Binding-site contacts:
Ligand atom CD1 contacts residue VAL50 of chain 1.G at 4.0 Å (hydrophobic).
Ligand atom CB contacts residue ASN61 of chain 1.G at 4.1 Å.
Ligand atom CA contacts residue GLU66 of chain 1.G at 3.6 Å.
Ligand atom O contacts residue TRP75 of chain 1.G at 2.9 Å (h-bond).
Ligand atom C contacts residue ALA60 of chain 1.G at 4.0 Å (hydrophobic).
Ligand atom N contacts residue GLN71 of chain 1.G at 2.4 Å (h-bond).
Ligand atom N contacts residue LEU59 of chain 1.G at 3.9 Å.
Ligand atom C contacts residue ALA60 of chain 1.G at 3.9 Å (hydrophobic).
Ligand atom CB contacts residue GLY58 of chain 1.G at 3.7 Å.
Ligand atom CG1 contacts residue ALA60 of chain 1.G at 3.7 Å (hydrophobic).
Ligand atom N contacts residue GLU66 of chain 1.G at 2.5 Å (salt-bridge).
Ligand atom CA contacts residue LEU59 of chain 1.G at 3.8 Å (hydrophobic).
Ligand atom CG1 contacts residue GLY58 of chain 1.G at 3.9 Å.
Ligand atom O contacts residue LEU59 of chain 1.G at 3.5 Å.
Ligand atom CG1 contacts residue ILE22 of chain 1.E at 3.5 Å (hydrophobic).
Ligand atom CG contacts residue TRP75 of chain 1.G at 4.0 Å (hydrophobic).
Ligand atom CD1 contacts residue LYS49 of chain 1.G at 3.5 Å.
Ligand atom CB contacts residue ALA60 of chain 1.G at 3.6 Å (hydrophobic).
Ligand atom C contacts residue GLN71 of chain 1.G at 3.5 Å.
Ligand atom N contacts residue ALA60 of chain 1.G at 3.0 Å (h-bond).
Ligand atom O contacts residue GLN71 of chain 1.G at 3.2 Å (h-bond).
Ligand atom C contacts residue TRP75 of chain 1.G at 3.6 Å (hydrophobic).
Ligand atom CB contacts residue TYR76 of chain 1.G at 3.1 Å (hydrophobic).
Ligand atom CA contacts residue GLN71 of chain 1.G at 3.2 Å.
Ligand atom CD1 contacts residue LEU59 of chain 1.G at 3.6 Å (hydrophobic).
Ligand atom O contacts residue ALA60 of chain 1.G at 2.8 Å (h-bond).
Ligand atom CA contacts residue ALA60 of chain 1.G at 3.8 Å (hydrophobic).
Ligand atom N contacts residue GLY58 of chain 1.G at 3.3 Å (h-bond).
Ligand atom CD contacts residue TRP75 of chain 1.G at 3.6 Å (hydrophobic).
Ligand atom CG1 contacts residue LEU59 of chain 1.G at 3.8 Å (hydrophobic).
Ligand atom CB contacts residue GLN71 of chain 1.G at 3.3 Å.
Ligand atom CA contacts residue TYR76 of chain 1.G at 3.7 Å (hydrophobic).
Ligand atom C contacts residue LEU59 of chain 1.G at 3.9 Å (hydrophobic).
Ligand atom CB contacts residue TRP62 of chain 1.G at 4.0 Å (hydrophobic).
Ligand atom CA contacts residue ASN61 of chain 1.G at 3.8 Å.
Ligand atom C contacts residue GLY58 of chain 1.G at 3.8 Å.
Ligand atom CD1 contacts residue ALA60 of chain 1.G at 4.0 Å (hydrophobic).
Ligand atom CB contacts residue GLU66 of chain 1.G at 3.6 Å.
Ligand atom CA contacts residue GLY58 of chain 1.G at 3.2 Å.
Ligand atom CA contacts residue ALA60 of chain 1.G at 3.9 Å (hydrophobic).

Sequence of chain 1.E:
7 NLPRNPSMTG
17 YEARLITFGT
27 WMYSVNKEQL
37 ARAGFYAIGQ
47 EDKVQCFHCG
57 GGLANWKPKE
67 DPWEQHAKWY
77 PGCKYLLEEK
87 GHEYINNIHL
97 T

The protein below binds the small molecule below.
Small molecule (SMILES): CC[C@H](C)[C@H](NC(=O)[C@@H]1CCCN1C(=O)[C@@H](NC(=O)[C@H](C)N)C(C)C)C(=O)N[C@@H](C)C=O

Sequence of chain 1.G:
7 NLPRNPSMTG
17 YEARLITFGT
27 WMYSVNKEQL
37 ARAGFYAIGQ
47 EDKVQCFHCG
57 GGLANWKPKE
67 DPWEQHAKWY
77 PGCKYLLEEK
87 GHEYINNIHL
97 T